The small molecule below binds the protein below.
Small molecule (SMILES): CC(C)=CCC/C(C)=C/CC/C(C)=C/COC(CO)CO

Sequence of chain 1.B:
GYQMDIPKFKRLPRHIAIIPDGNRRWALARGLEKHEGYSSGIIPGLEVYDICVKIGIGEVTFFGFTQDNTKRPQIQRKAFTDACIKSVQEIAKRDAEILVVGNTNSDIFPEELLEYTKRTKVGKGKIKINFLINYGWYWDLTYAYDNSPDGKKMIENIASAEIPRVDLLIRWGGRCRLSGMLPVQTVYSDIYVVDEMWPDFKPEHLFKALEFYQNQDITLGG

Binding-site contacts:
Ligand atom C12 contacts residue SER89 of chain 1.B at 3.3 Å.
Ligand atom C19 contacts residue SER89 of chain 1.B at 3.4 Å.
Ligand atom C18 contacts residue SER89 of chain 1.B at 3.5 Å.
Ligand atom C16 contacts residue PHE64 of chain 1.B at 3.4 Å (hydrophobic).
Ligand atom C3 contacts residue GLY66 of chain 1.B at 3.2 Å.
Ligand atom C17 contacts residue GLY47 of chain 1.B at 3.6 Å.
Ligand atom C17 contacts residue SER89 of chain 1.B at 3.2 Å.
Ligand atom O5 contacts residue GLY66 of chain 1.B at 3.4 Å (h-bond).
Ligand atom C19 contacts residue LEU48 of chain 1.B at 3.8 Å (hydrophobic).
Ligand atom C13 contacts residue SER89 of chain 1.B at 3.8 Å.
Ligand atom O6 contacts residue TYR40 of chain 1.B at 3.6 Å.
Ligand atom C9 contacts residue ALA85 of chain 1.B at 3.5 Å (hydrophobic).
Ligand atom C31 contacts residue DPO1 of chain 1.N at 3.9 Å.
Ligand atom C15 contacts residue TRP200 of chain 1.B at 3.9 Å (hydrophobic).
Ligand atom C11 contacts residue SER89 of chain 1.B at 3.5 Å.
Ligand atom O6 contacts residue ARG74 of chain 1.B at 2.9 Å (salt-bridge).
Ligand atom O7 contacts residue DPO1 of chain 1.O at 3.7 Å.
Ligand atom C11 contacts residue CYS86 of chain 1.B at 3.8 Å (hydrophobic).
Ligand atom O5 contacts residue ASN25 of chain 1.B at 3.9 Å.
Ligand atom C2 contacts residue ASN71 of chain 1.B at 3.2 Å.
Ligand atom C11 contacts residue ALA85 of chain 1.B at 3.7 Å (hydrophobic).
Ligand atom C20 contacts residue PHE133 of chain 1.B at 3.9 Å (hydrophobic).
Ligand atom C18 contacts residue GLY47 of chain 1.B at 3.4 Å.
Ligand atom C10 contacts residue PRO22 of chain 1.B at 3.9 Å (hydrophobic).
Ligand atom O5 contacts residue TYR40 of chain 1.B at 3.9 Å.
Ligand atom C19 contacts residue ILE44 of chain 1.B at 3.5 Å (hydrophobic).
Ligand atom C6 contacts residue ASN25 of chain 1.B at 3.9 Å.
Ligand atom O7 contacts residue ASP23 of chain 1.B at 3.3 Å (salt-bridge).
Ligand atom C6 contacts residue PRO22 of chain 1.B at 3.8 Å (hydrophobic).
Ligand atom O6 contacts residue DPO1 of chain 1.N at 2.8 Å (h-bond).
Ligand atom C12 contacts residue GLY43 of chain 1.B at 3.8 Å.
Ligand atom C31 contacts residue PRO22 of chain 1.B at 3.9 Å (hydrophobic).
Ligand atom O7 contacts residue DPO1 of chain 1.N at 2.6 Å (h-bond).
Ligand atom C6 contacts residue GLY66 of chain 1.B at 3.2 Å.
Ligand atom C7 contacts residue GLY66 of chain 1.B at 3.4 Å.
Ligand atom C10 contacts residue TRP200 of chain 1.B at 3.7 Å (hydrophobic).
Ligand atom C20 contacts residue PHE64 of chain 1.B at 3.6 Å (hydrophobic).
Ligand atom C10 contacts residue ASN25 of chain 1.B at 3.3 Å.
Ligand atom C20 contacts residue GLY47 of chain 1.B at 3.7 Å.
Ligand atom C19 contacts residue GLY47 of chain 1.B at 3.9 Å.